Binding-site contacts:
Ligand atom C20 contacts residue GLY45 of chain 1.H at 3.2 Å.
Ligand atom C20 contacts residue ALA46 of chain 1.H at 3.7 Å (hydrophobic).
Ligand atom C6 contacts residue THR48 of chain 1.H at 3.4 Å.
Ligand atom C14 contacts residue GLY47 of chain 1.H at 3.4 Å.
Ligand atom O34 contacts residue THR1 of chain 1.H at 3.6 Å.
Ligand atom N16 contacts residue GLY47 of chain 1.H at 3.2 Å (h-bond).
Ligand atom C7 contacts residue LEU126 of chain 1.I at 3.6 Å (hydrophobic).
Ligand atom O33 contacts residue GLY47 of chain 1.H at 3.5 Å (h-bond).
Ligand atom N16 contacts residue ALA49 of chain 1.H at 3.7 Å.
Ligand atom C32 contacts residue CYS129 of chain 1.I at 3.6 Å (hydrophobic).
Ligand atom C22 contacts residue THR1 of chain 1.H at 2.9 Å.
Ligand atom O8 contacts residue LEU126 of chain 1.I at 3.8 Å.
Ligand atom C20 contacts residue GLY47 of chain 1.H at 3.6 Å.
Ligand atom C5 contacts residue THR48 of chain 1.H at 3.5 Å.
Ligand atom O33 contacts residue THR1 of chain 1.H at 2.5 Å (h-bond).
Ligand atom C19 contacts residue ALA49 of chain 1.H at 3.3 Å (hydrophobic).
Ligand atom C18 contacts residue LYS33 of chain 1.H at 3.7 Å.
Ligand atom C26 contacts residue THR48 of chain 1.H at 3.9 Å.
Ligand atom C21 contacts residue THR52 of chain 1.H at 3.3 Å.
Ligand atom C24 contacts residue GLY47 of chain 1.H at 3.8 Å.
Ligand atom C17 contacts residue LYS33 of chain 1.H at 3.7 Å.
Ligand atom C11 contacts residue THR21 of chain 1.H at 3.6 Å.
Ligand atom C19 contacts residue THR52 of chain 1.H at 3.6 Å.
Ligand atom N13 contacts residue THR21 of chain 1.H at 3.2 Å (h-bond).
Ligand atom C9 contacts residue ASP125 of chain 1.I at 3.0 Å.
Ligand atom O8 contacts residue ASP125 of chain 1.I at 2.9 Å (salt-bridge).
Ligand atom C21 contacts residue ALA49 of chain 1.H at 3.8 Å (hydrophobic).
Ligand atom C18 contacts residue CYS31 of chain 1.H at 3.7 Å (hydrophobic).
Ligand atom C21 contacts residue ASP53 of chain 1.H at 3.8 Å.
Ligand atom O31 contacts residue ASP125 of chain 1.I at 2.8 Å (salt-bridge).
Ligand atom C20 contacts residue THR52 of chain 1.H at 3.4 Å.
Ligand atom C15 contacts residue GLY47 of chain 1.H at 3.5 Å.
Ligand atom C2 contacts residue LEU126 of chain 1.I at 3.5 Å (hydrophobic).
Ligand atom C30 contacts residue ASP125 of chain 1.I at 3.7 Å.
Ligand atom C2 contacts residue ILE127 of chain 1.I at 3.8 Å (hydrophobic).
Ligand atom O33 contacts residue ALA46 of chain 1.H at 3.8 Å.
Ligand atom C1 contacts residue ILE127 of chain 1.I at 3.6 Å (hydrophobic).
Ligand atom C22 contacts residue LYS33 of chain 1.H at 3.3 Å.
Ligand atom C33 contacts residue ALA27 of chain 1.H at 3.5 Å (hydrophobic).
Ligand atom O32 contacts residue ALA49 of chain 1.H at 3.2 Å (h-bond).

A small-molecule ligand and the protein it binds are described below.
Small molecule (SMILES): CC(C)C[C@@H](C=O)NC(=O)[C@H](CC(C)C)NC(=O)[C@H](CC(C)C)NC(=O)OCc1ccccc1

Sequence of chain 1.I:
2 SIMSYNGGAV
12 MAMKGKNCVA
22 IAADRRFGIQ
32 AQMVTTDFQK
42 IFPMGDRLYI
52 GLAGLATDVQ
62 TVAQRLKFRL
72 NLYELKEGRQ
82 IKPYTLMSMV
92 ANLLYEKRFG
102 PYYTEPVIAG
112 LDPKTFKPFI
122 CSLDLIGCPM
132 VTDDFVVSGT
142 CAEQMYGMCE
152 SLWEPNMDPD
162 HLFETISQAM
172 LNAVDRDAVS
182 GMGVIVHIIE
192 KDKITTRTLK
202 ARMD

Sequence of chain 1.H:
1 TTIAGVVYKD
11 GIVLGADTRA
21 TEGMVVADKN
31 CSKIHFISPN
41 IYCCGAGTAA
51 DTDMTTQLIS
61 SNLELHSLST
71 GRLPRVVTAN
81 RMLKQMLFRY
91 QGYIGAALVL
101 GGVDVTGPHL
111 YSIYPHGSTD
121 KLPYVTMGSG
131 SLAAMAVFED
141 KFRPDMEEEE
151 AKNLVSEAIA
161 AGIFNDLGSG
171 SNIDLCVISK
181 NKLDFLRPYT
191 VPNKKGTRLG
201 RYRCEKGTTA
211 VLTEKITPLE